Sequence of chain 3.A:
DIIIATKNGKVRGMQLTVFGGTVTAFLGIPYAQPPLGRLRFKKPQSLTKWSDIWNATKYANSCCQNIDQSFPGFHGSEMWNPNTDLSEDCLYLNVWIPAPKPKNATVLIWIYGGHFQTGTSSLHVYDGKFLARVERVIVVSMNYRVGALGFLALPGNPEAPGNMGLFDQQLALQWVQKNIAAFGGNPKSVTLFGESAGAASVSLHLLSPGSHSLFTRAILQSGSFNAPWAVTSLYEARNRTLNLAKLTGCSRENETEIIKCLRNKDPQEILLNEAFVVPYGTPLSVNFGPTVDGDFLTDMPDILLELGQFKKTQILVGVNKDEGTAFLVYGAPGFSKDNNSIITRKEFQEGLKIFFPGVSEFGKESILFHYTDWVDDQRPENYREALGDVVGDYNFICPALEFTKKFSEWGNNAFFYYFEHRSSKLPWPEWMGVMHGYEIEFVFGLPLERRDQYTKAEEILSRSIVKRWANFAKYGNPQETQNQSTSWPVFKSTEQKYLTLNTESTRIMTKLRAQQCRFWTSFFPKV

Binding-site contacts:
Ligand atom C1 contacts residue SER338 of chain 3.A at 4.0 Å.
Ligand atom O7 contacts residue GLY336 of chain 3.A at 3.0 Å (h-bond).
Ligand atom C8 contacts residue ASN341 of chain 3.A at 2.8 Å.
Ligand atom C3 contacts residue ASN341 of chain 3.A at 3.8 Å.
Ligand atom C6 contacts residue PHE337 of chain 3.A at 4.0 Å (hydrophobic).
Ligand atom C6 contacts residue ASP340 of chain 3.A at 4.1 Å.
Ligand atom C7 contacts residue ASN341 of chain 3.A at 3.0 Å.
Ligand atom C1 contacts residue ASN341 of chain 3.A at 1.4 Å.
Ligand atom C6 contacts residue ASN341 of chain 3.A at 4.2 Å.
Ligand atom O5 contacts residue ASN341 of chain 3.A at 2.4 Å (h-bond).
Ligand atom C1 contacts residue GLY336 of chain 3.A at 4.5 Å.
Ligand atom C5 contacts residue ASN341 of chain 3.A at 3.6 Å.
Ligand atom C4 contacts residue ASN341 of chain 3.A at 4.3 Å.
Ligand atom O7 contacts residue ASN342 of chain 3.A at 3.8 Å.
Ligand atom O4 contacts residue GLY336 of chain 3.A at 4.4 Å.
Ligand atom C5 contacts residue PHE337 of chain 3.A at 4.4 Å (hydrophobic).
Ligand atom O7 contacts residue PHE337 of chain 3.A at 4.1 Å.
Ligand atom O7 contacts residue PRO335 of chain 3.A at 4.0 Å.
Ligand atom O7 contacts residue ASN341 of chain 3.A at 3.9 Å.
Ligand atom C5 contacts residue SER338 of chain 3.A at 4.0 Å.
Ligand atom C7 contacts residue GLY336 of chain 3.A at 4.1 Å.
Ligand atom C2 contacts residue ASN341 of chain 3.A at 2.5 Å.
Ligand atom O5 contacts residue SER338 of chain 3.A at 3.6 Å.
Ligand atom C3 contacts residue GLY336 of chain 3.A at 4.3 Å.
Ligand atom N2 contacts residue ASN341 of chain 3.A at 2.9 Å (h-bond).
Ligand atom C6 contacts residue SER338 of chain 3.A at 3.9 Å.
Ligand atom C5 contacts residue ASN341 of chain 3.A at 4.3 Å.
Ligand atom O5 contacts residue SER338 of chain 3.A at 4.3 Å.
Ligand atom C6 contacts residue SER338 of chain 3.A at 3.9 Å.

A small-molecule ligand and the protein it binds are described below.
Small molecule (SMILES): CC(=O)N[C@H]1[C@H](O[C@H]2[C@H](O)[C@@H](NC(C)=O)CO[C@@H]2CO[C@H]2O[C@@H](C)[C@@H](O)[C@@H](O)[C@@H]2O)O[C@H](CO)[C@@H](O)[C@@H]1O